Sequence of chain 1.A:
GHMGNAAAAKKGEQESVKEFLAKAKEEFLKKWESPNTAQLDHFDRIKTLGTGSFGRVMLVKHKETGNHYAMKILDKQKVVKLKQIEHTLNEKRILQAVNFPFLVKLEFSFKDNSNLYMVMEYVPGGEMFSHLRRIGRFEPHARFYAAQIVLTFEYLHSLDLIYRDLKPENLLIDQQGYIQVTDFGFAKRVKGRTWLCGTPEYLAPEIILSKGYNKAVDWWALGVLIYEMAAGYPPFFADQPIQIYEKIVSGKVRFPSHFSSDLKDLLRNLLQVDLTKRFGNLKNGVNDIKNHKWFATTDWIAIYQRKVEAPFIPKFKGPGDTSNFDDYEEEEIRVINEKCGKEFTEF

A small-molecule ligand and the protein it binds are described below.
Small molecule (SMILES): NC1=NCc2ccccc21

Binding-site contacts:
Ligand atom C7 contacts residue LEU52 of chain 1.A at 3.9 Å (hydrophobic).
Ligand atom C1 contacts residue MET123 of chain 1.A at 4.0 Å (hydrophobic).
Ligand atom C3 contacts residue THR186 of chain 1.A at 3.4 Å.
Ligand atom C7 contacts residue GLU130 of chain 1.A at 3.2 Å.
Ligand atom C1 contacts residue ALA73 of chain 1.A at 4.0 Å (hydrophobic).
Ligand atom N10 contacts residue ASP187 of chain 1.A at 3.1 Å (salt-bridge).
Ligand atom C6 contacts residue LEU176 of chain 1.A at 3.8 Å (hydrophobic).
Ligand atom C9 contacts residue ASP187 of chain 1.A at 4.0 Å.
Ligand atom N10 contacts residue THR186 of chain 1.A at 3.7 Å.
Ligand atom C1 contacts residue VAL60 of chain 1.A at 3.4 Å (hydrophobic).
Ligand atom C3 contacts residue ASP187 of chain 1.A at 4.1 Å.
Ligand atom C4 contacts residue THR186 of chain 1.A at 3.8 Å.
Ligand atom C2 contacts residue VAL60 of chain 1.A at 3.9 Å (hydrophobic).
Ligand atom C9 contacts residue GLU130 of chain 1.A at 3.7 Å.
Ligand atom C6 contacts residue LEU52 of chain 1.A at 4.4 Å (hydrophobic).
Ligand atom C9 contacts residue GLU173 of chain 1.A at 3.6 Å.
Ligand atom C5 contacts residue LEU176 of chain 1.A at 4.1 Å (hydrophobic).
Ligand atom C4 contacts residue ASP187 of chain 1.A at 4.4 Å.
Ligand atom N8 contacts residue GLU130 of chain 1.A at 2.5 Å (salt-bridge).
Ligand atom C2 contacts residue MET123 of chain 1.A at 3.5 Å (hydrophobic).
Ligand atom N10 contacts residue GLU173 of chain 1.A at 3.0 Å (salt-bridge).
Ligand atom C9 contacts residue THR186 of chain 1.A at 4.0 Å.
Ligand atom C2 contacts residue THR186 of chain 1.A at 3.4 Å.
Ligand atom N10 contacts residue ASN174 of chain 1.A at 3.5 Å (h-bond).
Ligand atom N10 contacts residue GLU130 of chain 1.A at 4.2 Å.
Ligand atom C9 contacts residue LEU176 of chain 1.A at 4.2 Å (hydrophobic).
Ligand atom C4 contacts residue LEU176 of chain 1.A at 4.3 Å (hydrophobic).
Ligand atom C6 contacts residue VAL60 of chain 1.A at 3.8 Å (hydrophobic).
Ligand atom C2 contacts residue LEU176 of chain 1.A at 4.4 Å (hydrophobic).
Ligand atom C6 contacts residue PHE330 of chain 1.A at 4.5 Å (hydrophobic).
Ligand atom N8 contacts residue LEU176 of chain 1.A at 4.0 Å.
Ligand atom C3 contacts residue VAL60 of chain 1.A at 4.2 Å (hydrophobic).
Ligand atom C1 contacts residue LEU176 of chain 1.A at 4.0 Å (hydrophobic).
Ligand atom C7 contacts residue LEU176 of chain 1.A at 4.0 Å (hydrophobic).
Ligand atom C7 contacts residue PHE330 of chain 1.A at 4.0 Å (hydrophobic).
Ligand atom N8 contacts residue GLU173 of chain 1.A at 3.6 Å (salt-bridge).